This protein binds this small molecule.
Small molecule (SMILES): CC(=O)N[C@@H](CCC(N)=O)C(=O)N[C@@H](CC1CCCCC1)C(=O)N[C@@H](CC(=O)O)C(=O)N[C@@H](CC(C)C)C(=O)N[C@@H](Cc1ccc(Cl)c(Cl)c1)C(=O)O

Binding-site contacts:
Ligand atom CG contacts residue GLY175 of chain 1.W at 3.7 Å.
Ligand atom CLZ contacts residue TYR246 of chain 1.W at 3.6 Å.
Ligand atom CE2 contacts residue VAL249 of chain 1.W at 3.5 Å (hydrophobic).
Ligand atom CG contacts residue HIS176 of chain 1.W at 3.5 Å.
Ligand atom CZ contacts residue ARG367 of chain 1.W at 3.5 Å.
Ligand atom CZ contacts residue ASN346 of chain 1.W at 3.5 Å.
Ligand atom CD2 contacts residue ASN346 of chain 1.W at 3.7 Å.
Ligand atom OE1 contacts residue MET364 of chain 1.W at 3.0 Å (h-bond).
Ligand atom NE2 contacts residue TYR325 of chain 1.W at 3.5 Å.
Ligand atom CE1 contacts residue ARG367 of chain 1.W at 3.3 Å.
Ligand atom CG contacts residue PRO365 of chain 1.W at 3.5 Å (hydrophobic).
Ligand atom OD1 contacts residue HIS176 of chain 1.W at 3.3 Å.
Ligand atom C contacts residue ARG367 of chain 1.W at 3.5 Å.
Ligand atom CD1 contacts residue THR173 of chain 1.W at 3.4 Å.
Ligand atom N contacts residue MET364 of chain 1.W at 3.7 Å.
Ligand atom O contacts residue MET364 of chain 1.W at 3.4 Å.
Ligand atom CD1 contacts residue ARG177 of chain 1.W at 3.7 Å.
Ligand atom C contacts residue MET364 of chain 1.W at 3.7 Å (hydrophobic).
Ligand atom CB contacts residue PRO365 of chain 1.W at 3.5 Å (hydrophobic).
Ligand atom O contacts residue HIS176 of chain 1.W at 3.6 Å.
Ligand atom CA contacts residue GLY175 of chain 1.W at 3.6 Å.
Ligand atom CLZ contacts residue VAL249 of chain 1.W at 3.7 Å.
Ligand atom CA contacts residue PRO365 of chain 1.W at 3.7 Å (hydrophobic).
Ligand atom OE1 contacts residue PRO365 of chain 1.W at 3.5 Å (h-bond).
Ligand atom CE2 contacts residue PRO244 of chain 1.W at 3.7 Å (hydrophobic).
Ligand atom N contacts residue PRO365 of chain 1.W at 3.0 Å (h-bond).
Ligand atom O contacts residue ARG367 of chain 1.W at 2.8 Å (salt-bridge).
Ligand atom O contacts residue MET364 of chain 1.W at 3.5 Å.
Ligand atom NE2 contacts residue MET366 of chain 1.W at 3.5 Å.
Ligand atom CA contacts residue GLY175 of chain 1.W at 3.5 Å.
Ligand atom CLE1 contacts residue GLY175 of chain 1.W at 3.6 Å.
Ligand atom N contacts residue GLY175 of chain 1.W at 2.7 Å (h-bond).
Ligand atom C contacts residue GLY175 of chain 1.W at 3.6 Å.
Ligand atom CB contacts residue MET364 of chain 1.W at 3.7 Å (hydrophobic).
Ligand atom CZ contacts residue PRO244 of chain 1.W at 3.6 Å (hydrophobic).
Ligand atom O contacts residue MET366 of chain 1.W at 3.3 Å.
Ligand atom CB contacts residue GLY175 of chain 1.W at 3.4 Å.
Ligand atom O contacts residue VAL249 of chain 1.W at 3.3 Å.
Ligand atom CE2 contacts residue ASN346 of chain 1.W at 3.5 Å.
Ligand atom CLE1 contacts residue THR173 of chain 1.W at 3.3 Å.

Sequence of chain 1.W:
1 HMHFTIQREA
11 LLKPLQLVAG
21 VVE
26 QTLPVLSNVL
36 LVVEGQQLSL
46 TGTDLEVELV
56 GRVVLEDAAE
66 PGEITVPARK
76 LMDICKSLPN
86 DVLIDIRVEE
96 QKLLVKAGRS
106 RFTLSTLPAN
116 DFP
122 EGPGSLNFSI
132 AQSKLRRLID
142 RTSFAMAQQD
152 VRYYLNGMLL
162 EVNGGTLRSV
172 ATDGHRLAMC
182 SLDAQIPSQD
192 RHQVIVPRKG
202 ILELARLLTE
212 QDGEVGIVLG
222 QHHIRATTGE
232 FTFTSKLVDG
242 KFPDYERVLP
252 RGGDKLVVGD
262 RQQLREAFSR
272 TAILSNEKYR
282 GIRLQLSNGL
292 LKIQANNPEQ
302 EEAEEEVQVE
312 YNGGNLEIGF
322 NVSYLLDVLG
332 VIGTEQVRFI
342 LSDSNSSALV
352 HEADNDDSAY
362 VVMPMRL